This small molecule binds to this protein.
Small molecule (SMILES): Cc1cc(CCCCCCCOc2ccc(C3=NCCO3)cc2)on1

Sequence of chain 41.C:
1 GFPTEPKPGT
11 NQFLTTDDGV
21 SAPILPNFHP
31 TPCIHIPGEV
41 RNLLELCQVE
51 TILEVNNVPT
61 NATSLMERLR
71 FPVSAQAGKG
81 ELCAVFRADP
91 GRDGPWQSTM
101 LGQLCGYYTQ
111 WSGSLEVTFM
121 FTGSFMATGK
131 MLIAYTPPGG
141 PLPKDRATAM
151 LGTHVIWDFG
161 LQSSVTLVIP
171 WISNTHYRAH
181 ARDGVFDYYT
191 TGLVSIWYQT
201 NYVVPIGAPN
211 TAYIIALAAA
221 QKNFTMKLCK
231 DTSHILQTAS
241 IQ

Binding-site contacts:
Ligand atom C7C contacts residue MET230 of chain 41.A at 4.0 Å (hydrophobic).
Ligand atom C5B contacts residue ILE113 of chain 41.A at 3.5 Å (hydrophobic).
Ligand atom C4 contacts residue ILE24 of chain 41.C at 4.0 Å (hydrophobic).
Ligand atom C4C contacts residue VAL192 of chain 41.A at 3.5 Å (hydrophobic).
Ligand atom C3 contacts residue PHE155 of chain 41.A at 4.0 Å (hydrophobic).
Ligand atom C4C contacts residue PHE135 of chain 41.A at 3.7 Å (hydrophobic).
Ligand atom O1 contacts residue PHE155 of chain 41.A at 3.5 Å.
Ligand atom C5C contacts residue PHE135 of chain 41.A at 3.5 Å (hydrophobic).
Ligand atom C5A contacts residue ASN228 of chain 41.A at 4.0 Å.
Ligand atom O1A contacts residue ASN228 of chain 41.A at 3.7 Å.
Ligand atom C2C contacts residue VAL192 of chain 41.A at 3.7 Å (hydrophobic).
Ligand atom C6C contacts residue TYR201 of chain 41.A at 4.0 Å (hydrophobic).
Ligand atom C2A contacts residue TRP203 of chain 41.A at 3.6 Å (hydrophobic).
Ligand atom O1A contacts residue TRP203 of chain 41.A at 3.3 Å.
Ligand atom C4B contacts residue ASN228 of chain 41.A at 4.0 Å.
Ligand atom C2B contacts residue TYR201 of chain 41.A at 3.4 Å (hydrophobic).
Ligand atom C5B contacts residue ILE111 of chain 41.A at 4.0 Å (hydrophobic).
Ligand atom O1 contacts residue PHE233 of chain 41.A at 3.1 Å.
Ligand atom C5B contacts residue ASP112 of chain 41.A at 3.9 Å.
Ligand atom C2B contacts residue TRP203 of chain 41.A at 4.1 Å (hydrophobic).
Ligand atom C4A contacts residue ASP112 of chain 41.A at 3.0 Å.
Ligand atom N2 contacts residue PHE233 of chain 41.A at 3.8 Å.
Ligand atom C31 contacts residue ILE24 of chain 41.C at 3.6 Å (hydrophobic).
Ligand atom C5 contacts residue PHE155 of chain 41.A at 3.9 Å (hydrophobic).
Ligand atom C31 contacts residue VAL179 of chain 41.A at 3.5 Å (hydrophobic).
Ligand atom N3A contacts residue ASP112 of chain 41.A at 2.8 Å (salt-bridge).
Ligand atom C5 contacts residue PHE233 of chain 41.A at 3.9 Å (hydrophobic).
Ligand atom C4A contacts residue THR114 of chain 41.A at 3.6 Å.
Ligand atom O1B contacts residue TYR201 of chain 41.A at 3.4 Å.
Ligand atom C5C contacts residue ILE111 of chain 41.A at 3.7 Å (hydrophobic).
Ligand atom C31 contacts residue PRO177 of chain 41.A at 3.9 Å (hydrophobic).
Ligand atom N3A contacts residue ILE113 of chain 41.A at 3.7 Å.
Ligand atom C4B contacts residue TRP203 of chain 41.A at 3.6 Å (hydrophobic).
Ligand atom C3B contacts residue TRP203 of chain 41.A at 3.2 Å (hydrophobic).
Ligand atom O1B contacts residue MET230 of chain 41.A at 4.0 Å.
Ligand atom C4 contacts residue VAL190 of chain 41.A at 3.8 Å (hydrophobic).
Ligand atom N2 contacts residue PHE155 of chain 41.A at 3.6 Å.
Ligand atom C6B contacts residue ILE113 of chain 41.A at 4.0 Å (hydrophobic).
Ligand atom C3C contacts residue PHE135 of chain 41.A at 3.8 Å (hydrophobic).
Ligand atom C3B contacts residue ASN228 of chain 41.A at 4.0 Å.

Sequence of chain 42.C:
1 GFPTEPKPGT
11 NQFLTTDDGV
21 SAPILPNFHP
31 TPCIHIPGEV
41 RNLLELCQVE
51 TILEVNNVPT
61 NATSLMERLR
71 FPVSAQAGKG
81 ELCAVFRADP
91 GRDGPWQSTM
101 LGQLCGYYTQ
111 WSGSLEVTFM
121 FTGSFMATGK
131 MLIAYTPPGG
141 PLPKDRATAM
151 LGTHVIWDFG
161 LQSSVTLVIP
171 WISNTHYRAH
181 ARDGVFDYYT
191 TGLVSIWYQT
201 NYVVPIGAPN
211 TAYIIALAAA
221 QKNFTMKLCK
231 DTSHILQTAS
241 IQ

Sequence of chain 41.A:
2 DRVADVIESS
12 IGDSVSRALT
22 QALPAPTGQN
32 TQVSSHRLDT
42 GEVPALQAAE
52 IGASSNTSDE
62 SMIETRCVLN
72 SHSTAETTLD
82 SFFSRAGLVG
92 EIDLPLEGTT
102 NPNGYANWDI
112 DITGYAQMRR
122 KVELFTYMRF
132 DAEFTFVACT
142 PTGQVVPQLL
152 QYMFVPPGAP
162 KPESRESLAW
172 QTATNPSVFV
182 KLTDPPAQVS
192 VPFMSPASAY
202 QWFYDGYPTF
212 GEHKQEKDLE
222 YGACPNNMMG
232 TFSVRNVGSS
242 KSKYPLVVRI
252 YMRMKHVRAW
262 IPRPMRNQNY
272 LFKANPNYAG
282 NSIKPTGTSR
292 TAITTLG